This small molecule binds to this protein.
Small molecule (SMILES): CC(=O)N[C@H]1[C@H](O[C@H]2[C@H](O)[C@@H](NC(C)=O)CO[C@@H]2CO)O[C@H](CO)[C@@H](O)[C@@H]1O

Sequence of chain 1.A:
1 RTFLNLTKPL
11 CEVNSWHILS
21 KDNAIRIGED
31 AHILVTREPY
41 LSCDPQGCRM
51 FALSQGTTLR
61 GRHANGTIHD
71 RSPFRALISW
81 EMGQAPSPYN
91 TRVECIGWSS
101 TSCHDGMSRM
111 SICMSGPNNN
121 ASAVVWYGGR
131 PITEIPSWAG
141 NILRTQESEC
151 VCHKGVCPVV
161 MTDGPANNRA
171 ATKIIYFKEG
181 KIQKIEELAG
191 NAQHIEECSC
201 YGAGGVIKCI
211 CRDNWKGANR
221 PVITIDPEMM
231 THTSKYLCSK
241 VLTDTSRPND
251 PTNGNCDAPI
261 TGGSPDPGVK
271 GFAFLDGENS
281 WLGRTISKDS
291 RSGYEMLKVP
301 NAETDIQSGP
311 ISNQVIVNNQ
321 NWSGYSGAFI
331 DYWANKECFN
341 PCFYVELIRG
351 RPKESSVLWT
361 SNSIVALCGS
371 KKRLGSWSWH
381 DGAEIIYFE

Binding-site contacts:
Ligand atom C3 contacts residue SER312 of chain 1.A at 4.2 Å.
Ligand atom C5 contacts residue BMA1 of chain 1.N at 4.1 Å.
Ligand atom C5 contacts residue ASN120 of chain 1.B at 4.2 Å.
Ligand atom C7 contacts residue ASN313 of chain 1.A at 3.7 Å.
Ligand atom O7 contacts residue ASN119 of chain 1.B at 4.2 Å.
Ligand atom O5 contacts residue LEU374 of chain 1.A at 4.2 Å.
Ligand atom C6 contacts residue BMA1 of chain 1.N at 4.1 Å.
Ligand atom C2 contacts residue ASN313 of chain 1.A at 4.1 Å.
Ligand atom C7 contacts residue ASN120 of chain 1.B at 3.9 Å.
Ligand atom O3 contacts residue ILE311 of chain 1.A at 4.0 Å.
Ligand atom C6 contacts residue ARG373 of chain 1.A at 3.8 Å.
Ligand atom O4 contacts residue ASN313 of chain 1.A at 3.4 Å (h-bond).
Ligand atom C6 contacts residue LEU374 of chain 1.A at 3.4 Å (hydrophobic).
Ligand atom C8 contacts residue ASN14 of chain 1.A at 3.9 Å.
Ligand atom C1 contacts residue ASN120 of chain 1.B at 2.9 Å.
Ligand atom O4 contacts residue BMA1 of chain 1.N at 2.2 Å (h-bond).
Ligand atom C4 contacts residue BMA1 of chain 1.N at 2.9 Å.
Ligand atom O3 contacts residue ASN120 of chain 1.B at 4.3 Å.
Ligand atom O7 contacts residue ASN14 of chain 1.A at 4.2 Å.
Ligand atom C3 contacts residue ASN120 of chain 1.B at 3.9 Å.
Ligand atom N2 contacts residue ASN120 of chain 1.B at 3.6 Å (h-bond).
Ligand atom O5 contacts residue GLY375 of chain 1.A at 3.8 Å.
Ligand atom O3 contacts residue ASN313 of chain 1.A at 3.1 Å (h-bond).
Ligand atom C3 contacts residue ASN313 of chain 1.A at 3.7 Å.
Ligand atom O5 contacts residue ASN120 of chain 1.B at 3.1 Å (h-bond).
Ligand atom O3 contacts residue SER312 of chain 1.A at 2.9 Å.
Ligand atom N2 contacts residue SER312 of chain 1.A at 4.4 Å.
Ligand atom C8 contacts residue ASN313 of chain 1.A at 3.4 Å.
Ligand atom O3 contacts residue BMA1 of chain 1.N at 3.2 Å (h-bond).
Ligand atom C4 contacts residue ASN120 of chain 1.B at 4.2 Å.
Ligand atom C8 contacts residue SER15 of chain 1.A at 4.1 Å.
Ligand atom O6 contacts residue LEU374 of chain 1.A at 2.9 Å (h-bond).
Ligand atom C8 contacts residue GLN314 of chain 1.A at 4.1 Å.
Ligand atom O6 contacts residue GLY375 of chain 1.A at 4.1 Å.
Ligand atom C5 contacts residue ARG373 of chain 1.A at 4.2 Å.
Ligand atom C2 contacts residue ASN120 of chain 1.B at 2.7 Å.
Ligand atom C4 contacts residue ASN313 of chain 1.A at 4.1 Å.
Ligand atom N2 contacts residue ASN313 of chain 1.A at 3.1 Å (h-bond).
Ligand atom O7 contacts residue ASN120 of chain 1.B at 3.5 Å (h-bond).
Ligand atom C3 contacts residue BMA1 of chain 1.N at 3.7 Å.

Sequence of chain 1.B:
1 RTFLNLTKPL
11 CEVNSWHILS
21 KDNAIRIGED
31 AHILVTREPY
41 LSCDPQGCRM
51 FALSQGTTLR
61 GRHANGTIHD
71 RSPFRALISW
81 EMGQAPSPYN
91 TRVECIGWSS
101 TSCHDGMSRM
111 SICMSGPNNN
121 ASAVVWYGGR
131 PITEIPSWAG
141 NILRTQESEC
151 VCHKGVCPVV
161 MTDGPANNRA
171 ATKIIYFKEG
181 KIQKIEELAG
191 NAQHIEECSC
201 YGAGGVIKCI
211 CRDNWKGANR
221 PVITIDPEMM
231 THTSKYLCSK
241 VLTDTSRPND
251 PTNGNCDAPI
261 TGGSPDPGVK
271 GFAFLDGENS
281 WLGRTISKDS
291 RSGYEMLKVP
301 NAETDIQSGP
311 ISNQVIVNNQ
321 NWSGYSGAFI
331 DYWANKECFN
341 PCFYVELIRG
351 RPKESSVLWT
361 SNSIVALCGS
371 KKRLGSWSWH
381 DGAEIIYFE